A protein and the small-molecule ligand that binds it are described below.
Small molecule (SMILES): O=c1[nH]cnc2c([C@@H]3N[C@H](CO)[C@@H](O)[C@H]3O)c[nH]c12

Binding-site contacts:
Ligand atom C6 contacts residue GLY118 of chain 1.A at 3.6 Å.
Ligand atom C6 contacts residue VAL217 of chain 1.A at 3.6 Å (hydrophobic).
Ligand atom O5' contacts residue HIS257 of chain 1.A at 2.8 Å (h-bond).
Ligand atom O6 contacts residue GLY118 of chain 1.A at 3.4 Å.
Ligand atom C6 contacts residue PHE200 of chain 1.A at 3.7 Å (hydrophobic).
Ligand atom C5 contacts residue PHE200 of chain 1.A at 3.7 Å (hydrophobic).
Ligand atom C8 contacts residue ALA117 of chain 1.A at 3.6 Å (hydrophobic).
Ligand atom C2 contacts residue MET219 of chain 1.A at 3.7 Å (hydrophobic).
Ligand atom N1 contacts residue PHE200 of chain 1.A at 3.7 Å.
Ligand atom C6 contacts residue GLU201 of chain 1.A at 3.7 Å.
Ligand atom C5' contacts residue PHE159 of chain 2.A at 3.5 Å (hydrophobic).
Ligand atom N7 contacts residue ALA117 of chain 1.A at 3.5 Å.
Ligand atom N1 contacts residue GLU201 of chain 1.A at 2.9 Å (salt-bridge).
Ligand atom C1' contacts residue ALA116 of chain 1.A at 3.3 Å (hydrophobic).
Ligand atom C1' contacts residue PO41 of chain 1.B at 3.5 Å.
Ligand atom N4' contacts residue PO41 of chain 1.B at 3.3 Å (h-bond).
Ligand atom C2' contacts residue MET219 of chain 1.A at 3.6 Å (hydrophobic).
Ligand atom C9 contacts residue ALA116 of chain 1.A at 3.5 Å (hydrophobic).
Ligand atom O2' contacts residue MET219 of chain 1.A at 3.0 Å (h-bond).
Ligand atom O6 contacts residue GLU201 of chain 1.A at 3.6 Å (salt-bridge).
Ligand atom O2' contacts residue PO41 of chain 1.B at 2.9 Å (h-bond).
Ligand atom N7 contacts residue ASN243 of chain 1.A at 3.1 Å (h-bond).
Ligand atom C3' contacts residue PHE159 of chain 2.A at 3.6 Å (hydrophobic).
Ligand atom C2 contacts residue GLU201 of chain 1.A at 3.5 Å.
Ligand atom N3 contacts residue GLY218 of chain 1.A at 3.7 Å.
Ligand atom O5' contacts residue VAL260 of chain 1.A at 3.6 Å.
Ligand atom C3' contacts residue MET219 of chain 1.A at 3.5 Å (hydrophobic).
Ligand atom C2' contacts residue PO41 of chain 1.B at 3.6 Å.
Ligand atom C5 contacts residue GLY118 of chain 1.A at 3.5 Å.
Ligand atom O3' contacts residue TYR88 of chain 1.A at 3.2 Å (h-bond).
Ligand atom C4 contacts residue VAL217 of chain 1.A at 3.7 Å (hydrophobic).
Ligand atom N7 contacts residue GLY118 of chain 1.A at 3.3 Å (h-bond).
Ligand atom C5 contacts residue VAL217 of chain 1.A at 3.6 Å (hydrophobic).
Ligand atom C8 contacts residue ALA116 of chain 1.A at 3.7 Å (hydrophobic).
Ligand atom O6 contacts residue ASN243 of chain 1.A at 3.5 Å (h-bond).
Ligand atom N3 contacts residue MET219 of chain 1.A at 3.2 Å.
Ligand atom N1 contacts residue VAL217 of chain 1.A at 3.6 Å.
Ligand atom C4' contacts residue PO41 of chain 1.B at 3.4 Å.
Ligand atom O3' contacts residue PO41 of chain 1.B at 2.7 Å (h-bond).
Ligand atom C3' contacts residue PO41 of chain 1.B at 3.4 Å.

Sequence of chain 2.A:
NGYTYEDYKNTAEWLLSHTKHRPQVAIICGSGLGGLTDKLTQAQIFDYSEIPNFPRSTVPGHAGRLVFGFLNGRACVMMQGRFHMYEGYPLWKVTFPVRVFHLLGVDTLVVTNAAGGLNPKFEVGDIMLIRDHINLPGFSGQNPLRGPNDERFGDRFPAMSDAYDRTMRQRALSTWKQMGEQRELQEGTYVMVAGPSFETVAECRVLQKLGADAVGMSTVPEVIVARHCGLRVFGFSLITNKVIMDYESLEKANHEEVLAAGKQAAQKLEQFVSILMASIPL

Sequence of chain 1.A:
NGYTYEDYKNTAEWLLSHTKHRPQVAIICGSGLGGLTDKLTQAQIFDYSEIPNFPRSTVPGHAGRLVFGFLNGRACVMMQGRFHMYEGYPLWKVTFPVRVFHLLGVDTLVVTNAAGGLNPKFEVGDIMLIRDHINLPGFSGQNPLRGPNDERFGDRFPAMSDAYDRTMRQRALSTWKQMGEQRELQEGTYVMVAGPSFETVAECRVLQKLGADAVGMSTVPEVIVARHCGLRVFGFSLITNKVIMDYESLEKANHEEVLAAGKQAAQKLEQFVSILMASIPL